Sequence of chain 1.H:
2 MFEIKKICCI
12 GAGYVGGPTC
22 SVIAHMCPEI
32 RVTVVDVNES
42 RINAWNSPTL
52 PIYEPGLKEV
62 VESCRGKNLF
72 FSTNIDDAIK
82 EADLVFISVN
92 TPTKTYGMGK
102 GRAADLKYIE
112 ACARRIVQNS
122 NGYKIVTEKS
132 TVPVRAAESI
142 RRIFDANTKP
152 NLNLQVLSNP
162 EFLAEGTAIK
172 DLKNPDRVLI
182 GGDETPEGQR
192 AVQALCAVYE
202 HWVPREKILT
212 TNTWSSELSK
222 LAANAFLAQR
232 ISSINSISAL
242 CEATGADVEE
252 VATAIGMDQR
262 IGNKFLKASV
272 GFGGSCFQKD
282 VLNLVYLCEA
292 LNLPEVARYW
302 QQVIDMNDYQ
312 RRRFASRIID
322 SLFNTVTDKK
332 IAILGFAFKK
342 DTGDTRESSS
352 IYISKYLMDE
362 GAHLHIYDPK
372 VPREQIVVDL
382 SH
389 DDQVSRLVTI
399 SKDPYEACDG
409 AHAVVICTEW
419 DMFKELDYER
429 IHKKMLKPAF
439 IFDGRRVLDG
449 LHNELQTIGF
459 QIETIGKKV

Sequence of chain 1.G:
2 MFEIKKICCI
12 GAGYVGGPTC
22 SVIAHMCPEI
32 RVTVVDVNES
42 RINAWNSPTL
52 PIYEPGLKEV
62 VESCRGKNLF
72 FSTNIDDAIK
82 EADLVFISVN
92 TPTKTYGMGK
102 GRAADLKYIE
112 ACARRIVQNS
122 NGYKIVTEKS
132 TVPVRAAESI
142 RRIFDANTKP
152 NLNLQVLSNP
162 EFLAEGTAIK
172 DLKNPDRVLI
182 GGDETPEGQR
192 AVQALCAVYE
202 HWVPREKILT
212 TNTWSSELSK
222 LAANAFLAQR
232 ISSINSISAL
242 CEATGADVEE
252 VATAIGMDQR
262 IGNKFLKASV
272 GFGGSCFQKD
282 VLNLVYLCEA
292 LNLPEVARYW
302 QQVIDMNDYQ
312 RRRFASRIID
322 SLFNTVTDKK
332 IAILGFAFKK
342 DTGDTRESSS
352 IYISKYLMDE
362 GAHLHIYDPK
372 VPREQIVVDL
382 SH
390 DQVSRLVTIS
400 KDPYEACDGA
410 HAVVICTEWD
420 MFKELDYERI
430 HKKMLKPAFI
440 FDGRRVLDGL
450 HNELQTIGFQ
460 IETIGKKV

Binding-site contacts:
Ligand atom O1A contacts residue LYS340 of chain 1.H at 2.8 Å (salt-bridge).
Ligand atom C3D contacts residue PHE339 of chain 1.H at 3.5 Å (hydrophobic).
Ligand atom O2D contacts residue PHE339 of chain 1.H at 3.4 Å (h-bond).
Ligand atom O3' contacts residue ARG261 of chain 1.G at 3.0 Å (salt-bridge).
Ligand atom O4 contacts residue LEU267 of chain 1.H at 3.5 Å (h-bond).
Ligand atom C4D contacts residue GLY274 of chain 1.H at 3.4 Å.
Ligand atom O3B contacts residue ALA165 of chain 1.H at 3.5 Å.
Ligand atom O3' contacts residue PHE163 of chain 1.H at 2.7 Å (h-bond).
Ligand atom O2 contacts residue ARG443 of chain 1.H at 3.5 Å (salt-bridge).
Ligand atom O3A contacts residue LYS340 of chain 1.H at 3.1 Å (salt-bridge).
Ligand atom O2A contacts residue PHE266 of chain 1.H at 3.0 Å.
Ligand atom C6' contacts residue NAD1 of chain 1.IA at 3.1 Å.
Ligand atom O1B contacts residue PHE339 of chain 1.H at 3.4 Å.
Ligand atom O2B contacts residue PHE339 of chain 1.H at 3.3 Å.
Ligand atom O4' contacts residue LYS221 of chain 1.H at 2.9 Å (salt-bridge).
Ligand atom O4' contacts residue LEU164 of chain 1.H at 2.6 Å (h-bond).
Ligand atom O2' contacts residue ARG261 of chain 1.G at 2.9 Å (salt-bridge).
Ligand atom O4' contacts residue NAD1 of chain 1.IA at 3.2 Å.
Ligand atom O2B contacts residue GLU166 of chain 1.H at 2.9 Å (salt-bridge).
Ligand atom O2 contacts residue SER270 of chain 1.H at 2.8 Å (h-bond).
Ligand atom C3' contacts residue PHE163 of chain 1.H at 3.4 Å (hydrophobic).
Ligand atom O'P contacts residue LYS221 of chain 1.H at 2.7 Å (salt-bridge).
Ligand atom O'Q contacts residue CYS277 of chain 1.H at 3.1 Å (h-bond).
Ligand atom O4 contacts residue PHE266 of chain 1.H at 3.2 Å.
Ligand atom C1' contacts residue PHE278 of chain 1.H at 3.4 Å (hydrophobic).
Ligand atom O4' contacts residue GLU162 of chain 1.H at 3.4 Å (salt-bridge).
Ligand atom N3 contacts residue LYS268 of chain 1.H at 2.7 Å (salt-bridge).
Ligand atom O'P contacts residue ASN225 of chain 1.H at 2.9 Å (h-bond).
Ligand atom O'P contacts residue NAD1 of chain 1.IA at 3.3 Å.
Ligand atom O3D contacts residue GLY274 of chain 1.H at 3.0 Å (h-bond).
Ligand atom O3D contacts residue PHE339 of chain 1.H at 2.6 Å (h-bond).
Ligand atom O4 contacts residue LYS268 of chain 1.H at 3.0 Å (salt-bridge).
Ligand atom O2D contacts residue ARG443 of chain 1.H at 2.9 Å (salt-bridge).
Ligand atom O'Q contacts residue NAD1 of chain 1.IA at 2.9 Å.
Ligand atom O4D contacts residue PHE273 of chain 1.H at 3.4 Å.
Ligand atom O4' contacts residue PHE163 of chain 1.H at 3.1 Å.
Ligand atom C4' contacts residue LEU164 of chain 1.H at 3.3 Å (hydrophobic).
Ligand atom C3' contacts residue LEU164 of chain 1.H at 3.3 Å (hydrophobic).
Ligand atom PA contacts residue LYS340 of chain 1.H at 3.5 Å.
Ligand atom C4' contacts residue LYS221 of chain 1.H at 3.3 Å.

A small-molecule ligand and the protein it binds are described below.
Small molecule (SMILES): O=C(O)[C@H]1O[C@H](O[P](=O)(O)O[P](=O)(O)OC[C@H]2O[C@@H](n3ccc(=O)[nH]c3=O)[C@H](O)[C@@H]2O)[C@H](O)[C@@H](O)[C@@H]1O